Sequence of chain 3.A:
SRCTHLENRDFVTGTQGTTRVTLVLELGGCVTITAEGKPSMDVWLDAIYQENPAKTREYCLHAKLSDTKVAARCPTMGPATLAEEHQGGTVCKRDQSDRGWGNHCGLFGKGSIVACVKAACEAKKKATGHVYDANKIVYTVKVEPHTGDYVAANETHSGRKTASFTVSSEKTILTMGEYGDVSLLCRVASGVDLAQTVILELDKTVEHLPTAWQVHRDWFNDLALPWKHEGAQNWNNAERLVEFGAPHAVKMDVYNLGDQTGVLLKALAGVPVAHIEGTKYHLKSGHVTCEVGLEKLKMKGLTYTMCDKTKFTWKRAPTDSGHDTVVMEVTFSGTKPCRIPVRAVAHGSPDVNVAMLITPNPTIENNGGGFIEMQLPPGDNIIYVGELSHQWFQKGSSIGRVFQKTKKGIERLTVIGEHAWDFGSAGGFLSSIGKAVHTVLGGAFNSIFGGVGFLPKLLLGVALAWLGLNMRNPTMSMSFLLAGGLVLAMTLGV

Binding-site contacts:
Ligand atom C6 contacts residue HIS104 of chain 3.A at 3.2 Å.
Ligand atom O5 contacts residue ASN154 of chain 3.B at 2.4 Å (h-bond).
Ligand atom C8 contacts residue HIS104 of chain 3.A at 4.0 Å.
Ligand atom C7 contacts residue ASN154 of chain 3.B at 3.3 Å.
Ligand atom C2 contacts residue ASN154 of chain 3.B at 2.4 Å.
Ligand atom C4 contacts residue HIS104 of chain 3.A at 4.4 Å.
Ligand atom C1 contacts residue ASN154 of chain 3.B at 1.4 Å.
Ligand atom C1 contacts residue HIS104 of chain 3.A at 3.2 Å.
Ligand atom O5 contacts residue HIS104 of chain 3.A at 3.0 Å (h-bond).
Ligand atom C8 contacts residue ASN154 of chain 3.B at 3.4 Å.
Ligand atom C4 contacts residue ASN154 of chain 3.B at 4.2 Å.
Ligand atom C3 contacts residue ASN154 of chain 3.B at 3.8 Å.
Ligand atom C5 contacts residue ASN154 of chain 3.B at 3.7 Å.
Ligand atom O7 contacts residue ASN154 of chain 3.B at 3.3 Å (h-bond).
Ligand atom C5 contacts residue HIS104 of chain 3.A at 3.1 Å.
Ligand atom N2 contacts residue ASN154 of chain 3.B at 2.9 Å (h-bond).

Sequence of chain 3.B:
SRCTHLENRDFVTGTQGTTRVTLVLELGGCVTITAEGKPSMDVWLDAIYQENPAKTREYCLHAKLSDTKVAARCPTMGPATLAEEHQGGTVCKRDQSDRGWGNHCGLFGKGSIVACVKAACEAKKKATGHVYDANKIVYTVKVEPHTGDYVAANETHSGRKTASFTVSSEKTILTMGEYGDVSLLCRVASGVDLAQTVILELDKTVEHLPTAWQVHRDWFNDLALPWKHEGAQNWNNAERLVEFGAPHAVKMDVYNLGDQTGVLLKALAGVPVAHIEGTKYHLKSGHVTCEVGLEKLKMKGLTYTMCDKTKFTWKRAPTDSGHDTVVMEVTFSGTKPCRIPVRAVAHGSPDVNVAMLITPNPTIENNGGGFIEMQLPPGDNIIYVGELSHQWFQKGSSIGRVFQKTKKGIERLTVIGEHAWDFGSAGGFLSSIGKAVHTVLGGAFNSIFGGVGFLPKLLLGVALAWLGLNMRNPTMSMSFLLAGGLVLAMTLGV

The small molecule below binds the protein below.
Small molecule (SMILES): CC(=O)N[C@H]1[C@H](O[C@H]2[C@H](O)[C@@H](NC(C)=O)CO[C@@H]2CO[C@@H]2O[C@@H](C)[C@@H](O)[C@@H](O)[C@@H]2O)O[C@H](CO)[C@@H](O)[C@@H]1O